Sequence of chain 2.A:
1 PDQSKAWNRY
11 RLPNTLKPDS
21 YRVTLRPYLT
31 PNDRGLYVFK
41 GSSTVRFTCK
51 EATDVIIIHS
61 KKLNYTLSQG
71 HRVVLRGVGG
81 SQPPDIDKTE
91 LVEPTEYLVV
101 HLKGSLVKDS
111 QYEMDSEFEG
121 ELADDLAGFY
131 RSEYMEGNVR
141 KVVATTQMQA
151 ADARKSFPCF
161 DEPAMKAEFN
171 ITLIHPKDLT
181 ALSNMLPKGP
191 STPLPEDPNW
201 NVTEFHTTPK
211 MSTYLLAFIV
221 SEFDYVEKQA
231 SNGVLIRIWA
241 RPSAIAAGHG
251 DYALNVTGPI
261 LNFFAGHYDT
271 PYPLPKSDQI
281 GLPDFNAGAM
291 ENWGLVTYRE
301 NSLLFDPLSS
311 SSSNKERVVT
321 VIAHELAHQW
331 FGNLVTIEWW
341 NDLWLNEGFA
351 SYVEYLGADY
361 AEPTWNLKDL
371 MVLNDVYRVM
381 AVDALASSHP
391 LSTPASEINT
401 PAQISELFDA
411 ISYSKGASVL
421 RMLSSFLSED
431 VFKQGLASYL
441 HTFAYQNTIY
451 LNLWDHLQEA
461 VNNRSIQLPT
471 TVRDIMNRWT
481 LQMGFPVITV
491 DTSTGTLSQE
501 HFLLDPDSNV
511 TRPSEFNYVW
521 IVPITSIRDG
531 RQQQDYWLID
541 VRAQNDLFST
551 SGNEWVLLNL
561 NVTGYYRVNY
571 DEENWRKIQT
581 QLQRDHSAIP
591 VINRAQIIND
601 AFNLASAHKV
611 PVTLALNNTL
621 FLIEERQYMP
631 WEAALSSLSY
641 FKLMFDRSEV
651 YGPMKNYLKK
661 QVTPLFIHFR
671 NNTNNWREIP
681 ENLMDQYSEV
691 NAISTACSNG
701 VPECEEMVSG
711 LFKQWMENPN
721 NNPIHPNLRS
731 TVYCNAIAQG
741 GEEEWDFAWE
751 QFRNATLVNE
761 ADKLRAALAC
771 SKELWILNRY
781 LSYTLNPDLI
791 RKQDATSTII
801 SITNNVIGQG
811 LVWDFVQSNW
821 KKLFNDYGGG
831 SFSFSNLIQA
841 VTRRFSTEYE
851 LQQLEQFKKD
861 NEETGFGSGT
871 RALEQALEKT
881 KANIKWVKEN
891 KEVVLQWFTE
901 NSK

This protein binds this small molecule.
Small molecule (SMILES): CC(=O)N[C@H]1[C@H](O[C@H]2[C@H](O)[C@@H](NC(C)=O)CO[C@@H]2CO)O[C@H](CO)[C@@H](O)[C@@H]1O

Binding-site contacts:
Ligand atom N2 contacts residue ASN617 of chain 2.A at 3.0 Å (h-bond).
Ligand atom C5 contacts residue ASN617 of chain 2.A at 3.6 Å.
Ligand atom C1 contacts residue THR613 of chain 2.A at 4.0 Å.
Ligand atom C1 contacts residue ASN617 of chain 2.A at 1.4 Å.
Ligand atom C8 contacts residue PRO611 of chain 2.A at 3.8 Å (hydrophobic).
Ligand atom C8 contacts residue GLU572 of chain 2.A at 4.2 Å.
Ligand atom C7 contacts residue THR613 of chain 2.A at 3.7 Å.
Ligand atom C8 contacts residue THR613 of chain 2.A at 3.2 Å.
Ligand atom C7 contacts residue ASN617 of chain 2.A at 3.8 Å.
Ligand atom N2 contacts residue LEU614 of chain 2.A at 4.2 Å.
Ligand atom C4 contacts residue ASN617 of chain 2.A at 4.2 Å.
Ligand atom O5 contacts residue ASN617 of chain 2.A at 2.3 Å (h-bond).
Ligand atom C2 contacts residue THR613 of chain 2.A at 4.4 Å.
Ligand atom C8 contacts residue LEU614 of chain 2.A at 3.6 Å (hydrophobic).
Ligand atom N2 contacts residue THR613 of chain 2.A at 3.2 Å (h-bond).
Ligand atom C2 contacts residue ASN617 of chain 2.A at 2.4 Å.
Ligand atom C3 contacts residue ASN617 of chain 2.A at 3.8 Å.
Ligand atom O7 contacts residue GLU572 of chain 2.A at 4.4 Å.
Ligand atom C7 contacts residue LEU614 of chain 2.A at 4.2 Å (hydrophobic).
Ligand atom O7 contacts residue ASN617 of chain 2.A at 4.2 Å.